Sequence of chain 1.C:
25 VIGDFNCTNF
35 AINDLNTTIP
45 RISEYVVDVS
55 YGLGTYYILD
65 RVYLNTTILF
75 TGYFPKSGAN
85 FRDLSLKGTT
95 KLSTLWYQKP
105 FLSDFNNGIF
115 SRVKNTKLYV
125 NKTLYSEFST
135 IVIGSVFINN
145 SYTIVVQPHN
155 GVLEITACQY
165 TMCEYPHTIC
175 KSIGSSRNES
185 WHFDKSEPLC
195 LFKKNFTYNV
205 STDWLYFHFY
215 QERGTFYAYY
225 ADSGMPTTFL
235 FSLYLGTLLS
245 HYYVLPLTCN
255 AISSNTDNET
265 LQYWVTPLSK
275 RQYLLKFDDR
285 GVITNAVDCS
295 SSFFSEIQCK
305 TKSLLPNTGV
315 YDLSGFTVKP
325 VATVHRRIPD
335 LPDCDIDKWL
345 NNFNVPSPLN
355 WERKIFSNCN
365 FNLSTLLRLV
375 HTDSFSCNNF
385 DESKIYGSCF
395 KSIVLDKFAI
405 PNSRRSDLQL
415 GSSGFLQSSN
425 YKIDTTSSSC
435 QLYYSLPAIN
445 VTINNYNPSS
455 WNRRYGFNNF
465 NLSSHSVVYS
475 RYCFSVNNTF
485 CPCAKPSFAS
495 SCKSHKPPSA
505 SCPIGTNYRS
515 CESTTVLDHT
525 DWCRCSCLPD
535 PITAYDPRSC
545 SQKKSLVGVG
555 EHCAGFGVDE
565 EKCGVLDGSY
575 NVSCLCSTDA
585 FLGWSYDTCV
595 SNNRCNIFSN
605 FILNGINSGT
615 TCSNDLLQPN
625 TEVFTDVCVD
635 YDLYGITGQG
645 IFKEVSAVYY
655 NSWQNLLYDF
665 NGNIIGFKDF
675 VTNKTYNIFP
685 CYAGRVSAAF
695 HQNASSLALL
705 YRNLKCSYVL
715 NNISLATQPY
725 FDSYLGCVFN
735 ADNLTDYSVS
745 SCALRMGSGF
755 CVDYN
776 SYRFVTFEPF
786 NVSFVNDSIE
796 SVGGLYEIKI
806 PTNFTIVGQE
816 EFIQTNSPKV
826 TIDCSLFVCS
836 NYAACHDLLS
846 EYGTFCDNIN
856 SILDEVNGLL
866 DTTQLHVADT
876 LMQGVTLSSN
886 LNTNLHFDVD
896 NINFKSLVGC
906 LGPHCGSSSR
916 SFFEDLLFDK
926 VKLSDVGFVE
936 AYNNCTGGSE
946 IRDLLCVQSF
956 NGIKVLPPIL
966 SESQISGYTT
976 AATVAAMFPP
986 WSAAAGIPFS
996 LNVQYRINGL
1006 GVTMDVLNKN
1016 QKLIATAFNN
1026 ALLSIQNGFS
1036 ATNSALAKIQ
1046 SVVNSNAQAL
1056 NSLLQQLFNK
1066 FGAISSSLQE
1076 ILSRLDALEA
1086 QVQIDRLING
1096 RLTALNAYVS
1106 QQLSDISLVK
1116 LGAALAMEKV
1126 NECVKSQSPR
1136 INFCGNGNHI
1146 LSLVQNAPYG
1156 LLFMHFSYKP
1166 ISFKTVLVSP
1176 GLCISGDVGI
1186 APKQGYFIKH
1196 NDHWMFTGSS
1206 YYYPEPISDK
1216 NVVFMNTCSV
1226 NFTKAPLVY

Sequence of chain 1.B:
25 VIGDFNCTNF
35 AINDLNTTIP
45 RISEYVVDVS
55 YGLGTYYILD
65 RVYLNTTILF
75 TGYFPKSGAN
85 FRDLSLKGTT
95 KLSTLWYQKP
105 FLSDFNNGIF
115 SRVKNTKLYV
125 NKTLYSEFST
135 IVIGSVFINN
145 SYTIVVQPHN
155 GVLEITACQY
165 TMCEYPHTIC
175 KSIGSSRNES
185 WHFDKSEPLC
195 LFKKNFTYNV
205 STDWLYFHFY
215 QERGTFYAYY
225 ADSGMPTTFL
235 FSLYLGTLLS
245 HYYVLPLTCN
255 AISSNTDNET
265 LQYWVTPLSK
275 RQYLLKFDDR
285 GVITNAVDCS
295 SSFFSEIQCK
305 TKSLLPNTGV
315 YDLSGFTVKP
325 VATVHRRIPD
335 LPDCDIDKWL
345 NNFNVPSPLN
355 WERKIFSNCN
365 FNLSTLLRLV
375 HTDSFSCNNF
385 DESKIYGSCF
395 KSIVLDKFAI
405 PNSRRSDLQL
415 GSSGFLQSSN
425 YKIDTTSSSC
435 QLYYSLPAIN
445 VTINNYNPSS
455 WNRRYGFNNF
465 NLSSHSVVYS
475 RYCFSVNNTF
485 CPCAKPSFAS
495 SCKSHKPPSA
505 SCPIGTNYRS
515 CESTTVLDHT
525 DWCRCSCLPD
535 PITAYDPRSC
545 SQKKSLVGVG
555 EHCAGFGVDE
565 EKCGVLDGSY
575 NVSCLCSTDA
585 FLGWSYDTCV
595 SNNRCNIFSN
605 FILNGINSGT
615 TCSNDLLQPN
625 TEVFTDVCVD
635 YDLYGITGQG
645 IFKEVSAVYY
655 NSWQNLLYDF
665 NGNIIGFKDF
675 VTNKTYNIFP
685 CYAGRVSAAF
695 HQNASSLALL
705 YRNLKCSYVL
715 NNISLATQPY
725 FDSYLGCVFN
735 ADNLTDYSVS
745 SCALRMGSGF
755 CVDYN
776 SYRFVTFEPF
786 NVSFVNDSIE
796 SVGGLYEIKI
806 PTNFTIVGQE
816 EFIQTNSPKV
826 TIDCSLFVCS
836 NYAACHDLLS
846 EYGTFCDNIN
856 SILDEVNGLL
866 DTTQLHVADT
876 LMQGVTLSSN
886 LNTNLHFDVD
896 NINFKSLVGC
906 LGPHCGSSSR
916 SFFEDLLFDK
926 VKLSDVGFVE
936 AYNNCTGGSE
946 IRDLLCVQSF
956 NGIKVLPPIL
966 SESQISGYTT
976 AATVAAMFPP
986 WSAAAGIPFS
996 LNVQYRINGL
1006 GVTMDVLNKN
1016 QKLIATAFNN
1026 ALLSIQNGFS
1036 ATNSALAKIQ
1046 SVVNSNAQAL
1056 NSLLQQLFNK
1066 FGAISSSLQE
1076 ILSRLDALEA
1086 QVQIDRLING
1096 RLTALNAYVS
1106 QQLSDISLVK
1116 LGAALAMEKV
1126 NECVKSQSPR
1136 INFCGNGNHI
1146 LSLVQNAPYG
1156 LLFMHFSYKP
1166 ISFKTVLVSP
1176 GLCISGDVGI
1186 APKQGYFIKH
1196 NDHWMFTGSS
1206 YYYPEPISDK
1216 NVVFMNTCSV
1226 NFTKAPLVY

This small molecule binds to this protein.
Small molecule (SMILES): CC(=O)N[C@@H]1[C@@H](O)[C@H](O)[C@@H](CO)O[C@H]1O

Binding-site contacts:
Ligand atom C5 contacts residue ASN366 of chain 1.C at 3.7 Å.
Ligand atom O6 contacts residue ASN364 of chain 1.C at 3.4 Å.
Ligand atom O6 contacts residue ASP337 of chain 1.C at 4.0 Å.
Ligand atom O7 contacts residue ASP619 of chain 1.C at 3.9 Å.
Ligand atom O6 contacts residue ASN366 of chain 1.C at 4.2 Å.
Ligand atom C2 contacts residue ASN366 of chain 1.C at 2.5 Å.
Ligand atom C5 contacts residue ASP337 of chain 1.C at 4.3 Å.
Ligand atom C8 contacts residue ASN366 of chain 1.C at 4.4 Å.
Ligand atom C7 contacts residue THR369 of chain 1.C at 4.5 Å.
Ligand atom N2 contacts residue ALA538 of chain 1.B at 4.2 Å.
Ligand atom C7 contacts residue ASN366 of chain 1.C at 3.3 Å.
Ligand atom C8 contacts residue PRO541 of chain 1.B at 4.4 Å (hydrophobic).
Ligand atom O7 contacts residue ASN366 of chain 1.C at 3.3 Å.
Ligand atom O6 contacts residue PHE365 of chain 1.C at 4.4 Å.
Ligand atom O4 contacts residue TYR539 of chain 1.B at 3.8 Å.
Ligand atom C4 contacts residue ASN366 of chain 1.C at 4.3 Å.
Ligand atom O5 contacts residue ASN366 of chain 1.C at 2.4 Å (h-bond).
Ligand atom O6 contacts residue ASN618 of chain 1.C at 3.5 Å (h-bond).
Ligand atom C1 contacts residue ASN366 of chain 1.C at 1.4 Å.
Ligand atom C6 contacts residue ASP337 of chain 1.C at 3.3 Å.
Ligand atom C3 contacts residue TYR539 of chain 1.B at 4.1 Å (hydrophobic).
Ligand atom C8 contacts residue ALA538 of chain 1.B at 3.4 Å (hydrophobic).
Ligand atom N2 contacts residue ASN366 of chain 1.C at 2.8 Å (h-bond).
Ligand atom C3 contacts residue ASN366 of chain 1.C at 3.8 Å.
Ligand atom C8 contacts residue THR369 of chain 1.C at 4.3 Å.
Ligand atom O7 contacts residue ASN618 of chain 1.C at 3.5 Å (h-bond).
Ligand atom O3 contacts residue TYR539 of chain 1.B at 3.2 Å.
Ligand atom C7 contacts residue ALA538 of chain 1.B at 4.2 Å (hydrophobic).